Binding-site contacts:
Ligand atom C6' contacts residue HIS378 of chain 1.A at 3.5 Å.
Ligand atom O20 contacts residue ASN283 of chain 1.A at 3.1 Å (h-bond).
Ligand atom O3' contacts residue ALA674 of chain 1.A at 3.4 Å (h-bond).
Ligand atom C6 contacts residue ASN285 of chain 1.A at 3.6 Å.
Ligand atom O2' contacts residue TYR574 of chain 1.A at 3.0 Å (h-bond).
Ligand atom N5 contacts residue ASN285 of chain 1.A at 3.4 Å (h-bond).
Ligand atom C4 contacts residue ASN285 of chain 1.A at 3.5 Å.
Ligand atom C13 contacts residue PHE286 of chain 1.A at 3.4 Å (hydrophobic).
Ligand atom C8 contacts residue HIS342 of chain 1.A at 3.6 Å.
Ligand atom N5 contacts residue LEU137 of chain 1.A at 3.6 Å.
Ligand atom O3' contacts residue GLU673 of chain 1.A at 2.6 Å (salt-bridge).
Ligand atom O19 contacts residue ARG293 of chain 1.A at 3.7 Å.
Ligand atom O20 contacts residue TYR281 of chain 1.A at 3.4 Å.
Ligand atom O19 contacts residue GLU288 of chain 1.A at 3.2 Å (salt-bridge).
Ligand atom O4' contacts residue GLY676 of chain 1.A at 2.9 Å (h-bond).
Ligand atom O4' contacts residue ASN485 of chain 1.A at 3.5 Å (h-bond).
Ligand atom C10 contacts residue ASN283 of chain 1.A at 3.5 Å.
Ligand atom C3' contacts residue GLU673 of chain 1.A at 3.3 Å.
Ligand atom C14 contacts residue PHE286 of chain 1.A at 3.3 Å (hydrophobic).
Ligand atom N3 contacts residue ASN285 of chain 1.A at 3.6 Å (h-bond).
Ligand atom N2 contacts residue HIS378 of chain 1.A at 2.7 Å (h-bond).
Ligand atom C9 contacts residue HIS342 of chain 1.A at 3.6 Å.
Ligand atom O3' contacts residue GLY676 of chain 1.A at 3.1 Å (h-bond).
Ligand atom O6' contacts residue HIS378 of chain 1.A at 2.7 Å (h-bond).
Ligand atom O2' contacts residue ASN285 of chain 1.A at 3.1 Å (h-bond).
Ligand atom C1 contacts residue HIS378 of chain 1.A at 3.7 Å.
Ligand atom N2 contacts residue ASN285 of chain 1.A at 3.6 Å (h-bond).
Ligand atom O2' contacts residue GLU673 of chain 1.A at 3.0 Å (salt-bridge).
Ligand atom O4' contacts residue SER675 of chain 1.A at 3.7 Å.
Ligand atom N3 contacts residue HIS378 of chain 1.A at 3.6 Å (h-bond).
Ligand atom C7 contacts residue ASN285 of chain 1.A at 3.7 Å.
Ligand atom O19 contacts residue GLY289 of chain 1.A at 3.1 Å (h-bond).
Ligand atom C15 contacts residue PHE286 of chain 1.A at 3.5 Å (hydrophobic).
Ligand atom C2' contacts residue HIS378 of chain 1.A at 3.6 Å.
Ligand atom O3' contacts residue SER675 of chain 1.A at 3.1 Å (h-bond).
Ligand atom O6' contacts residue ASN485 of chain 1.A at 2.8 Å (h-bond).
Ligand atom C1 contacts residue ASN285 of chain 1.A at 3.5 Å.
Ligand atom C6' contacts residue ASN485 of chain 1.A at 3.3 Å.
Ligand atom C16 contacts residue ASN283 of chain 1.A at 3.6 Å.
Ligand atom C17 contacts residue ASN283 of chain 1.A at 3.2 Å.

Sequence of chain 1.A:
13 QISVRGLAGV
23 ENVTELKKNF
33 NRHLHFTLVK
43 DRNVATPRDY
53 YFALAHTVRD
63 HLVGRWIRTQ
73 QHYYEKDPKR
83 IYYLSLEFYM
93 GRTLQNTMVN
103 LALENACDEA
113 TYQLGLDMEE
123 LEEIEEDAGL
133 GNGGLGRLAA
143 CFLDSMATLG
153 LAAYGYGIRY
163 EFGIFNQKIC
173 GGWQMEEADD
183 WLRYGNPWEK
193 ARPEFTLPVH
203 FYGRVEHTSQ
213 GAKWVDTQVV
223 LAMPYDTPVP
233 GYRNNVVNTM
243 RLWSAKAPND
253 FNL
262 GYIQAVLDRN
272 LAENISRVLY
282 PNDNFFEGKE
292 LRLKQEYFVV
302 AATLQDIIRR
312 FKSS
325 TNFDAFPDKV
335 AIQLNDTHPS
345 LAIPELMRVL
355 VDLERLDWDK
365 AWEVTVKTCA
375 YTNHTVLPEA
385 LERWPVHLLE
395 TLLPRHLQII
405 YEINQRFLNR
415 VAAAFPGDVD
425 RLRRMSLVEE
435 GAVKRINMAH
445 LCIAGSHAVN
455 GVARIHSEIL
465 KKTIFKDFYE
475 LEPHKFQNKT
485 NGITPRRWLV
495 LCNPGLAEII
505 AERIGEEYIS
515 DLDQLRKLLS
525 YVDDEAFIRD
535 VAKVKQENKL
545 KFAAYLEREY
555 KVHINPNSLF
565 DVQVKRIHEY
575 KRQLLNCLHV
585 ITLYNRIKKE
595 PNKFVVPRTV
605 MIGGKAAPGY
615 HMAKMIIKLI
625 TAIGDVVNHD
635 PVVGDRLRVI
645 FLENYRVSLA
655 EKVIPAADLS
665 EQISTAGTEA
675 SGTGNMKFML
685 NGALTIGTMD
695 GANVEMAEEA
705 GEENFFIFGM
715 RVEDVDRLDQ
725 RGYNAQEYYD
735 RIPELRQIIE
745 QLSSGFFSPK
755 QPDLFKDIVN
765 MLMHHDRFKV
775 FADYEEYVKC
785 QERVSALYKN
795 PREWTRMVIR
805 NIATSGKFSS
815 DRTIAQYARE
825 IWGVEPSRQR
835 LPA

A protein and the small-molecule ligand that binds it are described below.
Small molecule (SMILES): O=C(O)c1ccc(-c2ccc(-c3nnc([C@@H]4O[C@H](CO)[C@@H](O)[C@H](O)[C@H]4O)[nH]3)cc2)cc1